Sequence of chain 1.B:
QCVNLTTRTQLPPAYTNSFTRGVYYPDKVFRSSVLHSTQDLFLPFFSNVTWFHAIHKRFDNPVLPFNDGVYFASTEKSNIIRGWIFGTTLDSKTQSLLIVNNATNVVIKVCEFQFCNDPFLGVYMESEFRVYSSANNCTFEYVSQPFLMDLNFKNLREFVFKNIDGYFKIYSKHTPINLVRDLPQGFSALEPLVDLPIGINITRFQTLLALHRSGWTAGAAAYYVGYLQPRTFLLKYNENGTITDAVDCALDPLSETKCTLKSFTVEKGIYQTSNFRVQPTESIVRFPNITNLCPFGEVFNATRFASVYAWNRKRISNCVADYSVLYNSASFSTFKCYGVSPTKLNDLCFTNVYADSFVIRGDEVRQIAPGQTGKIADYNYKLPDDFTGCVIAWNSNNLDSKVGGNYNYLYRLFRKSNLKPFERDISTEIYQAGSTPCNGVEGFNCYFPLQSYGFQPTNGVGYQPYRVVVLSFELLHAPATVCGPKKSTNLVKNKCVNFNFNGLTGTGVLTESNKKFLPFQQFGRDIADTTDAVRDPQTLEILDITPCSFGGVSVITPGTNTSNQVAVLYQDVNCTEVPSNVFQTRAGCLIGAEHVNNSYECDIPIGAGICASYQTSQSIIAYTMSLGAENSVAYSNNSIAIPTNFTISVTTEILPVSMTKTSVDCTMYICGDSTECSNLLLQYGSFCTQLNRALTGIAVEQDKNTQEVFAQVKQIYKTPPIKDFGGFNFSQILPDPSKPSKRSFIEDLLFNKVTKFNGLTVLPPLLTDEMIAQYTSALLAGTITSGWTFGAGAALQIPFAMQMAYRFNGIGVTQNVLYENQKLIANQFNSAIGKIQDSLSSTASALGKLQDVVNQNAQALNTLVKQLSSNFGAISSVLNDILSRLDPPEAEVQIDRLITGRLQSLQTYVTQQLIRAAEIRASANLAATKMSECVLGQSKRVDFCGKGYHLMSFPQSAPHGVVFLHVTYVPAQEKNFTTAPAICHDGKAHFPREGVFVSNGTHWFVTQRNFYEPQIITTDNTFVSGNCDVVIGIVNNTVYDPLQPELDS

Binding-site contacts:
Ligand atom O7 contacts residue ASN603 of chain 1.B at 3.2 Å (h-bond).
Ligand atom C7 contacts residue ASN603 of chain 1.B at 3.2 Å.
Ligand atom C2 contacts residue ASN603 of chain 1.B at 2.4 Å.
Ligand atom C1 contacts residue ASN603 of chain 1.B at 1.4 Å.
Ligand atom C5 contacts residue ASN603 of chain 1.B at 3.6 Å.
Ligand atom O5 contacts residue ASN603 of chain 1.B at 2.4 Å (h-bond).
Ligand atom C8 contacts residue ASN603 of chain 1.B at 4.4 Å.
Ligand atom C3 contacts residue ASN603 of chain 1.B at 3.7 Å.
Ligand atom C4 contacts residue ASN603 of chain 1.B at 4.2 Å.
Ligand atom N2 contacts residue ASN603 of chain 1.B at 2.9 Å (h-bond).

This small molecule binds to this protein.
Small molecule (SMILES): CC(=O)N[C@@H]1[C@@H](O)[C@H](O)[C@@H](CO)O[C@H]1O